A small-molecule ligand and the protein it binds are described below.
Small molecule (SMILES): NCCc1ccco1

Binding-site contacts:
Ligand atom O3 contacts residue GLY98 of chain 1.A at 4.4 Å.
Ligand atom N8 contacts residue VAL45 of chain 1.A at 4.4 Å.
Ligand atom N8 contacts residue CD1 of chain 1.F at 4.2 Å.
Ligand atom C1 contacts residue VAL138 of chain 1.A at 4.3 Å (hydrophobic).
Ligand atom N8 contacts residue GLY46 of chain 1.A at 4.0 Å.
Ligand atom C1 contacts residue GLY98 of chain 1.A at 4.3 Å.
Ligand atom C4 contacts residue HIS141 of chain 1.A at 4.2 Å.
Ligand atom C5 contacts residue TRP96 of chain 1.A at 4.0 Å (hydrophobic).
Ligand atom C5 contacts residue PHE134 of chain 1.A at 3.7 Å (hydrophobic).
Ligand atom C2 contacts residue HIS141 of chain 1.A at 4.2 Å.
Ligand atom C1 contacts residue VAL45 of chain 1.A at 3.5 Å (hydrophobic).
Ligand atom C5 contacts residue GLY98 of chain 1.A at 4.3 Å.
Ligand atom C4 contacts residue ARG137 of chain 1.A at 3.9 Å.
Ligand atom C7 contacts residue GLU142 of chain 1.A at 3.0 Å.
Ligand atom C4 contacts residue TRP96 of chain 1.A at 4.1 Å (hydrophobic).
Ligand atom C6 contacts residue GLU142 of chain 1.A at 3.3 Å.
Ligand atom C7 contacts residue CD1 of chain 1.C at 4.0 Å.
Ligand atom C6 contacts residue GLY46 of chain 1.A at 4.0 Å.
Ligand atom C7 contacts residue HIS141 of chain 1.A at 3.4 Å.
Ligand atom C7 contacts residue GLY98 of chain 1.A at 3.8 Å.
Ligand atom N8 contacts residue GLU142 of chain 1.A at 4.2 Å.
Ligand atom O3 contacts residue HIS141 of chain 1.A at 3.4 Å (h-bond).
Ligand atom C7 contacts residue CD1 of chain 1.F at 3.4 Å.
Ligand atom C6 contacts residue VAL45 of chain 1.A at 3.7 Å (hydrophobic).
Ligand atom C5 contacts residue GLU97 of chain 1.A at 4.1 Å.
Ligand atom C6 contacts residue HIS141 of chain 1.A at 4.1 Å.
Ligand atom C4 contacts residue GLU97 of chain 1.A at 3.4 Å.
Ligand atom C2 contacts residue VAL138 of chain 1.A at 4.1 Å (hydrophobic).
Ligand atom O3 contacts residue GLU97 of chain 1.A at 4.2 Å.
Ligand atom C4 contacts residue PHE134 of chain 1.A at 4.3 Å (hydrophobic).
Ligand atom N8 contacts residue CYS99 of chain 1.A at 4.3 Å.
Ligand atom C2 contacts residue GLY98 of chain 1.A at 4.2 Å.
Ligand atom C7 contacts residue GLY46 of chain 1.A at 4.0 Å.
Ligand atom O3 contacts residue VAL138 of chain 1.A at 4.1 Å.
Ligand atom N8 contacts residue GLY98 of chain 1.A at 3.5 Å (h-bond).
Ligand atom C1 contacts residue PHE134 of chain 1.A at 4.2 Å (hydrophobic).
Ligand atom C2 contacts residue VAL45 of chain 1.A at 3.9 Å (hydrophobic).
Ligand atom C6 contacts residue VAL138 of chain 1.A at 4.1 Å (hydrophobic).
Ligand atom N8 contacts residue HIS141 of chain 1.A at 4.4 Å.

Sequence of chain 1.A:
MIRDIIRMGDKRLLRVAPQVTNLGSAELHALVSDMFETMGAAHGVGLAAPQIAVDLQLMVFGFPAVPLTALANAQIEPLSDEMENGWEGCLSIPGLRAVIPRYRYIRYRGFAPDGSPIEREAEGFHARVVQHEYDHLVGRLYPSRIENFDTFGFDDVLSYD